Sequence of chain 1.A:
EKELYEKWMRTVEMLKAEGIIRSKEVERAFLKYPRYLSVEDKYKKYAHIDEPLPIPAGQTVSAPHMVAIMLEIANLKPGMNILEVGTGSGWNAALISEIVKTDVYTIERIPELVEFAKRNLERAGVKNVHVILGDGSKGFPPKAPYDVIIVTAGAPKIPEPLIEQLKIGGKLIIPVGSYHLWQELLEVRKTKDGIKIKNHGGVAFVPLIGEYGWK

Binding-site contacts:
Ligand atom C2 contacts residue GLU121 of chain 1.A at 3.7 Å.
Ligand atom N1 contacts residue GLY147 of chain 1.A at 3.5 Å (h-bond).
Ligand atom C3' contacts residue GLN72 of chain 1.A at 3.5 Å.
Ligand atom O3' contacts residue GLN72 of chain 1.A at 3.5 Å.
Ligand atom C6 contacts residue GLY149 of chain 1.A at 3.6 Å.
Ligand atom C6 contacts residue ILE222 of chain 1.A at 3.7 Å (hydrophobic).
Ligand atom N1 contacts residue GLY149 of chain 1.A at 2.8 Å (h-bond).
Ligand atom C8 contacts residue PRO220 of chain 1.A at 3.5 Å (hydrophobic).
Ligand atom C2' contacts residue GLN72 of chain 1.A at 3.5 Å.
Ligand atom N3 contacts residue ILE120 of chain 1.A at 3.4 Å (h-bond).
Ligand atom C5 contacts residue LEU221 of chain 1.A at 3.5 Å (hydrophobic).
Ligand atom N7 contacts residue LEU221 of chain 1.A at 3.5 Å.
Ligand atom N6 contacts residue LEU221 of chain 1.A at 3.6 Å.
Ligand atom C1' contacts residue GLU121 of chain 1.A at 3.6 Å.
Ligand atom O4' contacts residue GLY99 of chain 1.A at 3.4 Å.
Ligand atom N7 contacts residue ARG122 of chain 1.A at 3.3 Å.
Ligand atom C3' contacts residue GLU121 of chain 1.A at 3.5 Å.
Ligand atom O5' contacts residue GLY99 of chain 1.A at 3.1 Å (h-bond).
Ligand atom O3' contacts residue GLY101 of chain 1.A at 3.5 Å.
Ligand atom C8 contacts residue ARG122 of chain 1.A at 3.7 Å.
Ligand atom O5' contacts residue THR165 of chain 1.A at 2.9 Å (h-bond).
Ligand atom C5' contacts residue THR165 of chain 1.A at 3.4 Å.
Ligand atom C4' contacts residue GLY99 of chain 1.A at 3.6 Å.
Ligand atom N6 contacts residue GLY149 of chain 1.A at 3.5 Å (h-bond).
Ligand atom O2' contacts residue GLU121 of chain 1.A at 2.7 Å (salt-bridge).
Ligand atom N3 contacts residue GLY99 of chain 1.A at 3.5 Å.
Ligand atom C4' contacts residue GLU121 of chain 1.A at 3.6 Å.
Ligand atom C2 contacts residue ARG122 of chain 1.A at 3.5 Å.
Ligand atom O3' contacts residue LEU126 of chain 1.A at 3.2 Å.
Ligand atom N7 contacts residue ILE222 of chain 1.A at 3.0 Å (h-bond).
Ligand atom N3 contacts residue GLU121 of chain 1.A at 3.5 Å.
Ligand atom C6 contacts residue LEU221 of chain 1.A at 3.6 Å (hydrophobic).
Ligand atom O2' contacts residue ILE123 of chain 1.A at 3.4 Å.
Ligand atom N3 contacts residue ARG122 of chain 1.A at 3.4 Å (salt-bridge).
Ligand atom C2 contacts residue ILE120 of chain 1.A at 3.3 Å (hydrophobic).
Ligand atom O3' contacts residue GLU121 of chain 1.A at 2.8 Å (salt-bridge).
Ligand atom C2' contacts residue GLU121 of chain 1.A at 3.5 Å.
Ligand atom N6 contacts residue ILE222 of chain 1.A at 2.8 Å (h-bond).
Ligand atom C5 contacts residue ARG122 of chain 1.A at 3.5 Å.
Ligand atom N6 contacts residue ASP148 of chain 1.A at 3.0 Å (salt-bridge).

The protein below binds the small molecule below.
Small molecule (SMILES): Nc1ncnc2c1ncn2[C@@H]1O[C@H](CO)[C@@H](O)[C@H]1O